Sequence of chain 1.A:
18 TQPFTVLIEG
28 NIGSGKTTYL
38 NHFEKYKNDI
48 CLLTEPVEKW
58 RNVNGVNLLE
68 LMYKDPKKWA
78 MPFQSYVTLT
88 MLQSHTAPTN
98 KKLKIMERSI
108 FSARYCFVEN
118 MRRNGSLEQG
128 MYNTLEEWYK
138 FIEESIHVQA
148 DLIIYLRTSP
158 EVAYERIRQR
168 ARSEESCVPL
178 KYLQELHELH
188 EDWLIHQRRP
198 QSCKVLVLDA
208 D

Binding-site contacts:
Ligand atom N4 contacts residue VAL84 of chain 1.A at 3.4 Å.
Ligand atom N4 contacts residue GLN81 of chain 1.A at 3.2 Å (h-bond).
Ligand atom C5' contacts residue VAL54 of chain 1.A at 3.9 Å (hydrophobic).
Ligand atom C4 contacts residue PHE114 of chain 1.A at 3.5 Å (hydrophobic).
Ligand atom N3 contacts residue GLN81 of chain 1.A at 3.1 Å (h-bond).
Ligand atom O2 contacts residue PHE114 of chain 1.A at 3.7 Å.
Ligand atom C5' contacts residue GLU172 of chain 1.A at 3.8 Å.
Ligand atom O3' contacts residue GLU172 of chain 1.A at 2.9 Å.
Ligand atom C2' contacts residue TYR70 of chain 1.A at 3.8 Å (hydrophobic).
Ligand atom C2' contacts residue ILE29 of chain 1.A at 3.7 Å (hydrophobic).
Ligand atom O3' contacts residue ILE29 of chain 1.A at 3.6 Å.
Ligand atom C5' contacts residue GLU52 of chain 1.A at 3.5 Å.
Ligand atom C3' contacts residue TYR70 of chain 1.A at 3.8 Å (hydrophobic).
Ligand atom O4' contacts residue LEU66 of chain 1.A at 3.7 Å.
Ligand atom N1 contacts residue PHE114 of chain 1.A at 3.8 Å.
Ligand atom C6 contacts residue TRP57 of chain 1.A at 3.6 Å (hydrophobic).
Ligand atom O5' contacts residue ARG105 of chain 1.A at 3.1 Å (salt-bridge).
Ligand atom C2' contacts residue PHE114 of chain 1.A at 3.7 Å (hydrophobic).
Ligand atom C5 contacts residue TRP57 of chain 1.A at 3.6 Å (hydrophobic).
Ligand atom O5' contacts residue GLU52 of chain 1.A at 2.5 Å (salt-bridge).
Ligand atom N4 contacts residue ALA110 of chain 1.A at 3.5 Å.
Ligand atom C2 contacts residue PHE80 of chain 1.A at 3.5 Å (hydrophobic).
Ligand atom N4 contacts residue PHE114 of chain 1.A at 3.5 Å.
Ligand atom C3' contacts residue ILE29 of chain 1.A at 3.9 Å (hydrophobic).
Ligand atom C6 contacts residue GLU52 of chain 1.A at 3.4 Å.
Ligand atom O3' contacts residue TYR70 of chain 1.A at 2.7 Å (h-bond).
Ligand atom O2 contacts residue PHE80 of chain 1.A at 3.2 Å.
Ligand atom C5 contacts residue PHE114 of chain 1.A at 4.0 Å (hydrophobic).
Ligand atom N3 contacts residue PHE80 of chain 1.A at 3.7 Å.
Ligand atom N3 contacts residue PHE114 of chain 1.A at 3.4 Å.
Ligand atom C3' contacts residue GLU172 of chain 1.A at 3.4 Å.
Ligand atom C2 contacts residue PHE114 of chain 1.A at 3.5 Å (hydrophobic).
Ligand atom C2 contacts residue GLN81 of chain 1.A at 3.9 Å.
Ligand atom O2 contacts residue MET69 of chain 1.A at 3.5 Å.
Ligand atom C6 contacts residue ARG105 of chain 1.A at 3.6 Å.
Ligand atom C4 contacts residue GLN81 of chain 1.A at 3.9 Å.
Ligand atom O2 contacts residue GLN81 of chain 1.A at 3.7 Å.
Ligand atom O4' contacts residue TRP57 of chain 1.A at 3.3 Å.
Ligand atom C5 contacts residue GLU52 of chain 1.A at 3.5 Å.
Ligand atom C4' contacts residue GLU172 of chain 1.A at 3.8 Å.

This protein binds this small molecule.
Small molecule (SMILES): Nc1ccn([C@H]2C[C@H](O)[C@@H](CO)O2)c(=O)n1